A small-molecule ligand and the protein it binds are described below.
Small molecule (SMILES): O=S(=O)(O)C[C@H](O)[C@@H](O)[C@@H](O)CCO

Sequence of chain 1.B:
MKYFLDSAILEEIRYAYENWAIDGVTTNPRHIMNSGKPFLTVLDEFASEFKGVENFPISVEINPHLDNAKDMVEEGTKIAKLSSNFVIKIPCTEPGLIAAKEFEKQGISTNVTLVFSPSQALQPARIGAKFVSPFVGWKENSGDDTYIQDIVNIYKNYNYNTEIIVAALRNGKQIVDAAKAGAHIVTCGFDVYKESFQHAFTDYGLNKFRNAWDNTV

Sequence of chain 1.J:
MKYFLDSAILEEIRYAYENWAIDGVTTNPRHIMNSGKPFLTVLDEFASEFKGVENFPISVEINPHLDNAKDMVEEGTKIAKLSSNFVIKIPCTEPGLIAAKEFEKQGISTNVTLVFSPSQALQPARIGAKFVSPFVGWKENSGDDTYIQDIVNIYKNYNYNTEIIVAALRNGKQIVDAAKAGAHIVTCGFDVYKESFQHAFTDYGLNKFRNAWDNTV

Binding-site contacts:
Ligand atom O8 contacts residue SER133 of chain 1.B at 2.7 Å (h-bond).
Ligand atom O1 contacts residue THR26 of chain 1.B at 3.1 Å (h-bond).
Ligand atom O6 contacts residue PHE211 of chain 1.J at 3.7 Å.
Ligand atom C5 contacts residue LYS89 of chain 1.B at 2.2 Å.
Ligand atom C1 contacts residue ASP6 of chain 1.B at 3.7 Å.
Ligand atom C1 contacts residue ASN28 of chain 1.B at 3.4 Å.
Ligand atom O15 contacts residue ARG30 of chain 1.B at 3.1 Å (salt-bridge).
Ligand atom C2 contacts residue PHE135 of chain 1.B at 3.5 Å (hydrophobic).
Ligand atom O1 contacts residue ASN28 of chain 1.B at 3.7 Å.
Ligand atom O7 contacts residue ALA169 of chain 1.B at 3.5 Å.
Ligand atom O2 contacts residue HIS31 of chain 1.B at 3.8 Å.
Ligand atom C5 contacts residue THR113 of chain 1.B at 3.3 Å.
Ligand atom O14 contacts residue ARG172 of chain 1.B at 2.6 Å (salt-bridge).
Ligand atom O7 contacts residue ASP6 of chain 1.B at 2.5 Å (salt-bridge).
Ligand atom O7 contacts residue ALA170 of chain 1.B at 3.3 Å (h-bond).
Ligand atom O7 contacts residue THR189 of chain 1.B at 3.8 Å.
Ligand atom O1 contacts residue THR27 of chain 1.B at 3.8 Å.
Ligand atom O15 contacts residue ARG172 of chain 1.B at 3.0 Å (salt-bridge).
Ligand atom S13 contacts residue ASN28 of chain 1.B at 3.9 Å.
Ligand atom O14 contacts residue TRP138 of chain 1.B at 3.2 Å (h-bond).
Ligand atom C12 contacts residue ASP6 of chain 1.B at 3.0 Å.
Ligand atom O8 contacts residue LYS89 of chain 1.B at 2.7 Å (salt-bridge).
Ligand atom C4 contacts residue LYS89 of chain 1.B at 1.3 Å.
Ligand atom C3 contacts residue ASN28 of chain 1.B at 3.6 Å.
Ligand atom S13 contacts residue ARG30 of chain 1.B at 3.5 Å (salt-bridge).
Ligand atom O1 contacts residue ASP6 of chain 1.B at 2.5 Å (salt-bridge).
Ligand atom O2 contacts residue ARG30 of chain 1.B at 3.0 Å (salt-bridge).
Ligand atom O1 contacts residue LYS89 of chain 1.B at 3.0 Å (salt-bridge).
Ligand atom S13 contacts residue ARG172 of chain 1.B at 3.3 Å (salt-bridge).
Ligand atom C12 contacts residue ASN28 of chain 1.B at 3.6 Å.
Ligand atom O6 contacts residue PHE135 of chain 1.B at 3.4 Å.
Ligand atom C3 contacts residue ASP6 of chain 1.B at 3.2 Å.
Ligand atom C12 contacts residue HIS31 of chain 1.B at 3.7 Å.
Ligand atom O2 contacts residue ASN28 of chain 1.B at 2.9 Å (h-bond).
Ligand atom C2 contacts residue ASN28 of chain 1.B at 3.2 Å.
Ligand atom C1 contacts residue LYS89 of chain 1.B at 2.5 Å.
Ligand atom C5 contacts residue SER133 of chain 1.B at 3.5 Å.
Ligand atom O1 contacts residue HIS31 of chain 1.B at 3.9 Å.
Ligand atom O6 contacts residue ASN28 of chain 1.B at 2.4 Å (h-bond).
Ligand atom O8 contacts residue ASN111 of chain 1.B at 3.0 Å (h-bond).